This protein binds this small molecule.
Small molecule (SMILES): NC(=O)C[C@H](N)C(=O)O

Sequence of chain 1.D:
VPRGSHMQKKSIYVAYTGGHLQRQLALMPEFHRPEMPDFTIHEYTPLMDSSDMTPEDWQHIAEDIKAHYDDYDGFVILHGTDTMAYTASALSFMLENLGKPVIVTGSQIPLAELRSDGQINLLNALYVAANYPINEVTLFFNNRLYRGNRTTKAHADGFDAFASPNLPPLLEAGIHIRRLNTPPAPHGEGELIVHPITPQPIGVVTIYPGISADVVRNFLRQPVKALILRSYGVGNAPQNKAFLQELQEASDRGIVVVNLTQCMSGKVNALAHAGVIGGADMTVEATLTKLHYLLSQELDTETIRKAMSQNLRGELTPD

Binding-site contacts:
Ligand atom C contacts residue THR111 of chain 1.D at 3.8 Å.
Ligand atom ND2 contacts residue ASP112 of chain 1.D at 3.6 Å.
Ligand atom CB contacts residue EDO1 of chain 1.CA at 4.1 Å.
Ligand atom N contacts residue GLY33 of chain 1.D at 4.3 Å.
Ligand atom CA contacts residue ASP1 of chain 1.Y at 0.1 Å.
Ligand atom C contacts residue GLY110 of chain 1.D at 3.5 Å.
Ligand atom CG contacts residue SER81 of chain 1.D at 3.3 Å.
Ligand atom O contacts residue GLY110 of chain 1.D at 3.2 Å.
Ligand atom ND2 contacts residue ASN266 of chain 1.B at 3.4 Å.
Ligand atom CG contacts residue ASN266 of chain 1.B at 3.8 Å.
Ligand atom OD1 contacts residue ASP79 of chain 1.D at 3.2 Å.
Ligand atom C contacts residue ASP1 of chain 1.Y at 0.3 Å.
Ligand atom OD1 contacts residue SER80 of chain 1.D at 3.3 Å (h-bond).
Ligand atom OXT contacts residue THR111 of chain 1.D at 4.2 Å.
Ligand atom C contacts residue SER80 of chain 1.D at 3.4 Å.
Ligand atom ND2 contacts residue SER81 of chain 1.D at 3.0 Å (h-bond).
Ligand atom CG contacts residue ASP79 of chain 1.D at 3.8 Å.
Ligand atom OD1 contacts residue SER81 of chain 1.D at 2.8 Å (h-bond).
Ligand atom O contacts residue ASP112 of chain 1.D at 2.8 Å (salt-bridge).
Ligand atom O contacts residue THR111 of chain 1.D at 3.0 Å (h-bond).
Ligand atom OXT contacts residue GLY33 of chain 1.D at 3.6 Å.
Ligand atom ND2 contacts residue ASP79 of chain 1.D at 4.0 Å.
Ligand atom CB contacts residue ASP112 of chain 1.D at 3.0 Å.
Ligand atom ND2 contacts residue ASP1 of chain 1.Y at 2.2 Å (salt-bridge).
Ligand atom CA contacts residue ASP112 of chain 1.D at 4.2 Å.
Ligand atom C contacts residue ASP112 of chain 1.D at 4.1 Å.
Ligand atom N contacts residue ASP1 of chain 1.Y at 1.4 Å.
Ligand atom CB contacts residue ASP1 of chain 1.Y at 0.3 Å.
Ligand atom CG contacts residue ASP1 of chain 1.Y at 1.3 Å.
Ligand atom OXT contacts residue ASP1 of chain 1.Y at 0.4 Å (salt-bridge).
Ligand atom N contacts residue ASP79 of chain 1.D at 3.4 Å (salt-bridge).
Ligand atom OXT contacts residue SER80 of chain 1.D at 2.7 Å (h-bond).
Ligand atom O contacts residue ASP1 of chain 1.Y at 0.5 Å (salt-bridge).
Ligand atom CB contacts residue ASN266 of chain 1.B at 3.6 Å.
Ligand atom O contacts residue SER80 of chain 1.D at 2.8 Å (h-bond).
Ligand atom OXT contacts residue GLY110 of chain 1.D at 3.1 Å.
Ligand atom OD1 contacts residue ASP112 of chain 1.D at 3.5 Å (salt-bridge).
Ligand atom OD1 contacts residue ASP1 of chain 1.Y at 2.2 Å (salt-bridge).
Ligand atom OXT contacts residue ASP79 of chain 1.D at 3.6 Å.
Ligand atom CG contacts residue ASP112 of chain 1.D at 3.1 Å.

Sequence of chain 1.B:
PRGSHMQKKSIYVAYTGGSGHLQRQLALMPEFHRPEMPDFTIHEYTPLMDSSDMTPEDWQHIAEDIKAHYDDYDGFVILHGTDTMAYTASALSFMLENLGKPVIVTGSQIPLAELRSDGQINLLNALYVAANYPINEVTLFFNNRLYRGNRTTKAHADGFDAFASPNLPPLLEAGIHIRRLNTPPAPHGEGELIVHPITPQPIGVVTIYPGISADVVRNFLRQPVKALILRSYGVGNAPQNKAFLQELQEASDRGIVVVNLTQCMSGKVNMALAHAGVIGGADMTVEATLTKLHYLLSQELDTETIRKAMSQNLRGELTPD